Sequence of chain 2.A:
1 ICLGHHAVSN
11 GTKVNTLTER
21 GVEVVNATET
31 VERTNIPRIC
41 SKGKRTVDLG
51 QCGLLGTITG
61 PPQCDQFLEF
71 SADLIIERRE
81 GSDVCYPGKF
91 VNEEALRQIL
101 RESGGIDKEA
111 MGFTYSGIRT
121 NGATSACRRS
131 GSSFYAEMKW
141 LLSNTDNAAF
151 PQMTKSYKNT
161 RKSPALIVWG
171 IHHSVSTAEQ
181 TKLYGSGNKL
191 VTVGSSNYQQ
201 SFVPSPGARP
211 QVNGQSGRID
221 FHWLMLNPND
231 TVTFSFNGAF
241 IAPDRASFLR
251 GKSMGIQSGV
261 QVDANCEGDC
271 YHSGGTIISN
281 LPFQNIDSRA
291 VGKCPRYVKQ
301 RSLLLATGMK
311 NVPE

Binding-site contacts:
Ligand atom C11 contacts residue LEU142 of chain 2.A at 3.6 Å (hydrophobic).
Ligand atom C4 contacts residue GLN215 of chain 2.A at 3.8 Å.
Ligand atom O1B contacts residue THR124 of chain 2.A at 2.8 Å (h-bond).
Ligand atom C4 contacts residue ALA123 of chain 2.A at 3.6 Å (hydrophobic).
Ligand atom O9 contacts residue GLN215 of chain 2.A at 3.9 Å.
Ligand atom C8 contacts residue GLN215 of chain 2.A at 3.9 Å.
Ligand atom O1A contacts residue SER125 of chain 2.A at 3.0 Å (h-bond).
Ligand atom C2 contacts residue GLN215 of chain 2.A at 3.8 Å.
Ligand atom C1 contacts residue SER125 of chain 2.A at 4.0 Å.
Ligand atom O9 contacts residue HIS172 of chain 2.A at 3.2 Å (h-bond).
Ligand atom C10 contacts residue TRP140 of chain 2.A at 4.2 Å (hydrophobic).
Ligand atom C9 contacts residue HIS172 of chain 2.A at 3.1 Å.
Ligand atom C9 contacts residue TRP140 of chain 2.A at 3.6 Å (hydrophobic).
Ligand atom C11 contacts residue TRP140 of chain 2.A at 4.0 Å (hydrophobic).
Ligand atom O9 contacts residue VAL175 of chain 2.A at 3.9 Å.
Ligand atom O1B contacts residue GLN215 of chain 2.A at 3.4 Å (h-bond).
Ligand atom C1 contacts residue GLN215 of chain 2.A at 3.7 Å.
Ligand atom C8 contacts residue TRP140 of chain 2.A at 3.7 Å (hydrophobic).
Ligand atom O8 contacts residue TRP140 of chain 2.A at 3.3 Å.
Ligand atom C11 contacts residue ALA123 of chain 2.A at 3.8 Å (hydrophobic).
Ligand atom O8 contacts residue GLN215 of chain 2.A at 3.5 Å (h-bond).
Ligand atom C9 contacts residue TYR86 of chain 2.A at 3.3 Å (hydrophobic).
Ligand atom O3 contacts residue GLN215 of chain 2.A at 3.4 Å (h-bond).
Ligand atom C11 contacts residue GLY122 of chain 2.A at 3.6 Å.
Ligand atom C1 contacts residue THR124 of chain 2.A at 3.4 Å.
Ligand atom N5 contacts residue TRP140 of chain 2.A at 4.0 Å.
Ligand atom C9 contacts residue LEU183 of chain 2.A at 4.1 Å (hydrophobic).
Ligand atom N5 contacts residue ALA123 of chain 2.A at 2.9 Å (h-bond).
Ligand atom O1B contacts residue ALA123 of chain 2.A at 4.1 Å.
Ligand atom C6 contacts residue ALA123 of chain 2.A at 4.0 Å (hydrophobic).
Ligand atom O1A contacts residue THR124 of chain 2.A at 3.3 Å (h-bond).
Ligand atom O10 contacts residue LEU183 of chain 2.A at 3.6 Å.
Ligand atom C7 contacts residue TRP140 of chain 2.A at 3.6 Å (hydrophobic).
Ligand atom O8 contacts residue TYR86 of chain 2.A at 2.9 Å.
Ligand atom C5 contacts residue ALA123 of chain 2.A at 3.7 Å (hydrophobic).
Ligand atom O9 contacts residue TYR86 of chain 2.A at 3.0 Å (h-bond).
Ligand atom O4 contacts residue GLN215 of chain 2.A at 2.8 Å (h-bond).
Ligand atom O6 contacts residue GLN215 of chain 2.A at 3.7 Å.
Ligand atom C10 contacts residue ALA123 of chain 2.A at 3.9 Å (hydrophobic).
Ligand atom C8 contacts residue TYR86 of chain 2.A at 3.7 Å (hydrophobic).

This protein binds this small molecule.
Small molecule (SMILES): CC(=O)N[C@@H]1[C@@H](O)[C@H](O[C@@H]2O[C@H](CO)[C@H](O)[C@H](O[C@]3(C(=O)O)C[C@H](O)[C@@H](NC(C)=O)[C@H]([C@H](O)[C@H](O)CO)O3)[C@H]2O)[C@@H](CO)O[C@H]1O